This small molecule binds to this protein.
Small molecule (SMILES): Nc1nc2c(ncn2[C@H]2C[C@H](O)[C@@H](CO[P](=O)(O)O[P](=O)(O)OP(=O)(O)O)O2)c(=O)[nH]1

Binding-site contacts:
Ligand atom O2A contacts residue HIS98 of chain 1.B at 3.6 Å.
Ligand atom O1G contacts residue LYS200 of chain 1.B at 3.0 Å (salt-bridge).
Ligand atom O2A contacts residue HIS121 of chain 1.B at 3.6 Å.
Ligand atom C3' contacts residue ASP207 of chain 1.B at 3.6 Å.
Ligand atom C1' contacts residue HIS103 of chain 1.B at 3.3 Å.
Ligand atom O1A contacts residue ASP199 of chain 1.B at 3.5 Å (salt-bridge).
Ligand atom O3' contacts residue ASP207 of chain 1.B at 2.9 Å (salt-bridge).
Ligand atom N7 contacts residue HIS258 of chain 1.B at 3.7 Å.
Ligand atom O1G contacts residue ARG254 of chain 1.B at 3.8 Å.
Ligand atom C2' contacts residue LEU38 of chain 1.B at 3.5 Å (hydrophobic).
Ligand atom O5' contacts residue HIS103 of chain 1.B at 3.1 Å (h-bond).
Ligand atom O2B contacts residue HIS103 of chain 1.B at 3.7 Å.
Ligand atom O1G contacts residue TYR203 of chain 1.B at 3.0 Å (h-bond).
Ligand atom O3A contacts residue ARG94 of chain 1.B at 3.4 Å (salt-bridge).
Ligand atom O3' contacts residue GLN37 of chain 1.B at 2.9 Å (h-bond).
Ligand atom O2G contacts residue ARG254 of chain 1.B at 2.8 Å (salt-bridge).
Ligand atom C2' contacts residue TYR262 of chain 1.B at 3.6 Å (hydrophobic).
Ligand atom O4' contacts residue ARG52 of chain 1.B at 3.2 Å (salt-bridge).
Ligand atom C2 contacts residue TYR262 of chain 1.B at 3.4 Å (hydrophobic).
Ligand atom O2G contacts residue TYR203 of chain 1.B at 3.6 Å (h-bond).
Ligand atom PA contacts residue HIS103 of chain 1.B at 3.3 Å.
Ligand atom N2 contacts residue LEU38 of chain 1.B at 3.0 Å (h-bond).
Ligand atom O6 contacts residue GLN263 of chain 1.B at 2.5 Å (h-bond).
Ligand atom O3' contacts residue TYR203 of chain 1.B at 3.6 Å.
Ligand atom N1 contacts residue TYR262 of chain 1.B at 2.9 Å (h-bond).
Ligand atom PG contacts residue ARG254 of chain 1.B at 3.8 Å.
Ligand atom O1A contacts residue ARG52 of chain 1.B at 3.4 Å (salt-bridge).
Ligand atom O6 contacts residue TYR262 of chain 1.B at 3.7 Å.
Ligand atom N2 contacts residue TYR262 of chain 1.B at 3.6 Å.
Ligand atom C6 contacts residue GLN263 of chain 1.B at 3.2 Å.
Ligand atom O2A contacts residue HIS103 of chain 1.B at 2.4 Å (h-bond).
Ligand atom C8 contacts residue HIS103 of chain 1.B at 3.1 Å.
Ligand atom O1B contacts residue ARG94 of chain 1.B at 3.5 Å (salt-bridge).
Ligand atom O4' contacts residue HIS103 of chain 1.B at 2.9 Å (h-bond).
Ligand atom C3' contacts residue TYR203 of chain 1.B at 3.7 Å (hydrophobic).
Ligand atom C4 contacts residue HIS103 of chain 1.B at 3.7 Å.
Ligand atom N9 contacts residue HIS103 of chain 1.B at 3.1 Å.
Ligand atom O3A contacts residue ASP199 of chain 1.B at 3.2 Å (salt-bridge).
Ligand atom C6 contacts residue TYR262 of chain 1.B at 3.5 Å (hydrophobic).
Ligand atom C5' contacts residue TYR203 of chain 1.B at 3.5 Å (hydrophobic).

Sequence of chain 1.B:
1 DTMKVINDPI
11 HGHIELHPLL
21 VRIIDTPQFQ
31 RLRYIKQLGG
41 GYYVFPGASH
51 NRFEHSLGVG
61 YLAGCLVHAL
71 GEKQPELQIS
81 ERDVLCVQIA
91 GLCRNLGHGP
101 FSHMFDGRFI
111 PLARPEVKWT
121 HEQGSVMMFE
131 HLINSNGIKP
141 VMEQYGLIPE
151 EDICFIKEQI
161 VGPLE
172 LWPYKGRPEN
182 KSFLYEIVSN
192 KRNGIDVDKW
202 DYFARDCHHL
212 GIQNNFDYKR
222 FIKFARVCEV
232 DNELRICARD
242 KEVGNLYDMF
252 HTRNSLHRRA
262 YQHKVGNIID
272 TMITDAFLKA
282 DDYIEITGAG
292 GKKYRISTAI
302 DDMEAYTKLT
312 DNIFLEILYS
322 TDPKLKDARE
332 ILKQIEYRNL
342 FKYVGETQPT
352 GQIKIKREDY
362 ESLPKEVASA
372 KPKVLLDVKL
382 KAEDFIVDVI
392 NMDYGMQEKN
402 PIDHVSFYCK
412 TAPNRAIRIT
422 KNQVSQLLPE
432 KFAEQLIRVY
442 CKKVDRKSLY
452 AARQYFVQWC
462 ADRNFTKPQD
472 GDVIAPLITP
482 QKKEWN